Binding-site contacts:
Ligand atom O13 contacts residue HIS45 of chain 1.A at 4.0 Å.
Ligand atom N4 contacts residue GLU75 of chain 1.Q at 2.5 Å (salt-bridge).
Ligand atom C6 contacts residue MN1 of chain 1.Y at 3.3 Å.
Ligand atom N1 contacts residue MN1 of chain 1.Y at 2.6 Å.
Ligand atom O13 contacts residue GLU171 of chain 1.A at 2.4 Å (salt-bridge).
Ligand atom O10 contacts residue ARG97 of chain 1.V at 3.3 Å (salt-bridge).
Ligand atom O12 contacts residue LYS175 of chain 1.A at 2.7 Å (salt-bridge).
Ligand atom N4 contacts residue MN1 of chain 1.UB at 2.7 Å.
Ligand atom C3 contacts residue HIS71 of chain 1.Q at 3.9 Å.
Ligand atom N1 contacts residue HIS72 of chain 1.Q at 3.8 Å.
Ligand atom N2 contacts residue GLU75 of chain 1.Q at 3.9 Å.
Ligand atom C3 contacts residue MN1 of chain 1.UB at 3.7 Å.
Ligand atom N2 contacts residue HIS72 of chain 1.Q at 3.9 Å.
Ligand atom C6 contacts residue HIS72 of chain 1.Q at 3.6 Å.
Ligand atom N1 contacts residue HIS71 of chain 1.Q at 4.0 Å.
Ligand atom C5 contacts residue LEU105 of chain 1.A at 3.9 Å (hydrophobic).
Ligand atom C5 contacts residue GLU171 of chain 1.A at 3.5 Å.
Ligand atom C5 contacts residue MN1 of chain 1.UB at 3.7 Å.
Ligand atom N2 contacts residue MN1 of chain 1.Y at 3.4 Å.
Ligand atom C5 contacts residue HIS167 of chain 1.A at 3.3 Å.
Ligand atom P9 contacts residue ARG97 of chain 1.V at 3.8 Å.
Ligand atom O13 contacts residue MN1 of chain 1.Y at 3.5 Å.
Ligand atom N4 contacts residue HIS168 of chain 1.A at 3.3 Å (h-bond).
Ligand atom O11 contacts residue ARG119 of chain 1.V at 3.5 Å (salt-bridge).
Ligand atom C5 contacts residue HIS168 of chain 1.A at 3.4 Å.
Ligand atom O13 contacts residue GLN49 of chain 1.A at 3.9 Å.
Ligand atom C7 contacts residue GLU171 of chain 1.A at 3.5 Å.
Ligand atom C6 contacts residue GLU171 of chain 1.A at 4.0 Å.
Ligand atom C7 contacts residue MN1 of chain 1.Y at 4.0 Å.
Ligand atom N1 contacts residue GLU171 of chain 1.A at 2.7 Å (salt-bridge).
Ligand atom O11 contacts residue ARG97 of chain 1.V at 4.0 Å.
Ligand atom C5 contacts residue GLU75 of chain 1.Q at 3.7 Å.
Ligand atom N2 contacts residue GLU171 of chain 1.A at 3.8 Å.
Ligand atom C3 contacts residue GLU75 of chain 1.Q at 2.7 Å.
Ligand atom O12 contacts residue ARG119 of chain 1.V at 3.6 Å.
Ligand atom N4 contacts residue HIS71 of chain 1.Q at 2.8 Å (h-bond).
Ligand atom N1 contacts residue HIS167 of chain 1.A at 3.5 Å (h-bond).
Ligand atom C5 contacts residue HIS71 of chain 1.Q at 3.2 Å.
Ligand atom C5 contacts residue MN1 of chain 1.Y at 3.7 Å.
Ligand atom O12 contacts residue ARG97 of chain 1.V at 3.6 Å (salt-bridge).

Sequence of chain 1.V:
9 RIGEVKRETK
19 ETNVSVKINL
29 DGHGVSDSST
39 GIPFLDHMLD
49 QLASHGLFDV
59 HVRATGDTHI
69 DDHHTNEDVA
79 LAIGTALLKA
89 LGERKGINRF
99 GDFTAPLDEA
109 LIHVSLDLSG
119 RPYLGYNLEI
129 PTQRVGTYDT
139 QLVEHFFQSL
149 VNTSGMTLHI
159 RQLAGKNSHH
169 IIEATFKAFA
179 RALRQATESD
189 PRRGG

A protein and the small-molecule ligand that binds it are described below.
Small molecule (SMILES): O=P(O)(O)C[C@H](O)Cn1cncn1

Sequence of chain 1.A:
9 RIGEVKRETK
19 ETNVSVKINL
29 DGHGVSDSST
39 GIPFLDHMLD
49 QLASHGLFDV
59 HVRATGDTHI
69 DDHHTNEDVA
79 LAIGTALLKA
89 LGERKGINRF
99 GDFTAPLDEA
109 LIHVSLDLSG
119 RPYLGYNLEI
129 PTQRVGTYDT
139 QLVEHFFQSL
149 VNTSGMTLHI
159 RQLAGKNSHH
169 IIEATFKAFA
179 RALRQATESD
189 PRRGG

Sequence of chain 1.Q:
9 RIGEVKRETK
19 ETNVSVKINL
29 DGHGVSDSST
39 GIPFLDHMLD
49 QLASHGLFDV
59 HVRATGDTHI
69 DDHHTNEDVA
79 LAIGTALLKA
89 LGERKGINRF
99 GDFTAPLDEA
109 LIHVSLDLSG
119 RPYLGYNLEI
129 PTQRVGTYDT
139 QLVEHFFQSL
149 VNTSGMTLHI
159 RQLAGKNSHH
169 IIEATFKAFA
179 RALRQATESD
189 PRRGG